Binding-site contacts:
Ligand atom C5 contacts residue ASN616 of chain 1.A at 3.6 Å.
Ligand atom C2 contacts residue ASN616 of chain 1.A at 2.4 Å.
Ligand atom O5 contacts residue ASN616 of chain 1.A at 2.3 Å (h-bond).
Ligand atom O7 contacts residue ASN616 of chain 1.A at 3.5 Å (h-bond).
Ligand atom N2 contacts residue ASN616 of chain 1.A at 2.9 Å (h-bond).
Ligand atom C8 contacts residue ASN616 of chain 1.A at 4.5 Å.
Ligand atom O5 contacts residue THR618 of chain 1.A at 4.4 Å.
Ligand atom C7 contacts residue ASN616 of chain 1.A at 3.4 Å.
Ligand atom C1 contacts residue ASN616 of chain 1.A at 1.4 Å.
Ligand atom C3 contacts residue ASN616 of chain 1.A at 3.8 Å.
Ligand atom C4 contacts residue ASN616 of chain 1.A at 4.2 Å.

This small molecule binds to this protein.
Small molecule (SMILES): CC(=O)N[C@@H]1[C@@H](O)[C@H](O)[C@@H](CO)O[C@H]1O

Sequence of chain 1.A:
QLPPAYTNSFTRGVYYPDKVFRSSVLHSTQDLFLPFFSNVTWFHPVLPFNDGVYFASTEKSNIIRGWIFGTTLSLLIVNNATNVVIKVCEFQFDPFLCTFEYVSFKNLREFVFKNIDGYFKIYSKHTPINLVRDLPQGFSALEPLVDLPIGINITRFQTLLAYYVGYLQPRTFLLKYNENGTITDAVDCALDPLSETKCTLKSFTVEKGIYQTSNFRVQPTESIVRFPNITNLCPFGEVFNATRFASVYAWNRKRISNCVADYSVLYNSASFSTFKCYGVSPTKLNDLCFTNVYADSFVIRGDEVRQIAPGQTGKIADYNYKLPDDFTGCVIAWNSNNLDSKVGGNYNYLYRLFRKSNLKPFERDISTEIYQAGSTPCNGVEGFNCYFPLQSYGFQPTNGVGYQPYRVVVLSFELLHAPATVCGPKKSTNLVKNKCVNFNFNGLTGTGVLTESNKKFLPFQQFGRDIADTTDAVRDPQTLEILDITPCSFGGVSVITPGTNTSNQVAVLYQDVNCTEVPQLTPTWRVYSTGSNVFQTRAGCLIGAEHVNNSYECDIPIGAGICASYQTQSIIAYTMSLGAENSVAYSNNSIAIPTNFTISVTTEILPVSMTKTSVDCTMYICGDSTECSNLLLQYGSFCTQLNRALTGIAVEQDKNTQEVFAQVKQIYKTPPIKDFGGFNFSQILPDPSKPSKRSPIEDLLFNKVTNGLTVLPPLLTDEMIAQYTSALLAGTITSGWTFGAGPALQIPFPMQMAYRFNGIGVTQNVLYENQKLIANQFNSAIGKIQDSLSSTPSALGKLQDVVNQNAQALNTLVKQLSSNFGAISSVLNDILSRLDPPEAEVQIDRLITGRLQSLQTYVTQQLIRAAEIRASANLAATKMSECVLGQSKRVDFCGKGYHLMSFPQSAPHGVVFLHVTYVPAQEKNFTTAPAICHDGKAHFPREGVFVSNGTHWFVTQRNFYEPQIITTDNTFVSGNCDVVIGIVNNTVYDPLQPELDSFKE